Sequence of chain 1.B:
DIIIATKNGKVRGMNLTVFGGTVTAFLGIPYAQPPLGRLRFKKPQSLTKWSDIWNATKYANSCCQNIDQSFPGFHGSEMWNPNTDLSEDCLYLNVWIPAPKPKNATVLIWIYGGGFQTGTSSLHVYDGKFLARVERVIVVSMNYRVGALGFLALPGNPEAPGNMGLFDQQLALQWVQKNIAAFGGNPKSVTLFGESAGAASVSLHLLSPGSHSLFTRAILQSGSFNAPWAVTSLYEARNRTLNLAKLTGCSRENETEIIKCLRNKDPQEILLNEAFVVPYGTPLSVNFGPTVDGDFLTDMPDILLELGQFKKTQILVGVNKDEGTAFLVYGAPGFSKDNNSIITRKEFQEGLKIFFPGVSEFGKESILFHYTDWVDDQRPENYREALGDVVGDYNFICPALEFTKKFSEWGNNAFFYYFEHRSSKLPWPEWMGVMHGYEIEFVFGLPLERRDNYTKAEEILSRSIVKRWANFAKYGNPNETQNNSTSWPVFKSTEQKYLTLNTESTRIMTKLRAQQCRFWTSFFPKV

The protein below binds the small molecule below.
Small molecule (SMILES): CC(=O)N[C@H]1[C@H](O[C@H]2[C@H](O)[C@@H](NC(C)=O)CO[C@@H]2CO[C@@H]2O[C@@H](C)[C@@H](O)[C@@H](O)[C@@H]2O)O[C@H](CO)[C@@H](O)[C@@H]1O

Binding-site contacts:
Ligand atom C1 contacts residue SER338 of chain 1.B at 4.3 Å.
Ligand atom O5 contacts residue ASN341 of chain 1.B at 2.3 Å (h-bond).
Ligand atom C7 contacts residue ASN341 of chain 1.B at 3.0 Å.
Ligand atom C1 contacts residue GLY336 of chain 1.B at 4.2 Å.
Ligand atom C5 contacts residue GLY336 of chain 1.B at 4.4 Å.
Ligand atom C8 contacts residue ILE344 of chain 1.B at 4.3 Å (hydrophobic).
Ligand atom C3 contacts residue GLY336 of chain 1.B at 4.2 Å.
Ligand atom O5 contacts residue GLY336 of chain 1.B at 4.3 Å.
Ligand atom C5 contacts residue SER338 of chain 1.B at 3.9 Å.
Ligand atom O6 contacts residue SER338 of chain 1.B at 4.0 Å.
Ligand atom C2 contacts residue ASN341 of chain 1.B at 2.4 Å.
Ligand atom C3 contacts residue ASN341 of chain 1.B at 3.7 Å.
Ligand atom C5 contacts residue ASN341 of chain 1.B at 3.6 Å.
Ligand atom O4 contacts residue GLY336 of chain 1.B at 4.3 Å.
Ligand atom C1 contacts residue SER338 of chain 1.B at 4.1 Å.
Ligand atom C8 contacts residue ASN341 of chain 1.B at 3.6 Å.
Ligand atom O5 contacts residue SER338 of chain 1.B at 3.7 Å.
Ligand atom N2 contacts residue ASN341 of chain 1.B at 2.9 Å (h-bond).
Ligand atom O5 contacts residue SER338 of chain 1.B at 4.3 Å.
Ligand atom C1 contacts residue ASN341 of chain 1.B at 1.4 Å.
Ligand atom C4 contacts residue ASN341 of chain 1.B at 4.1 Å.
Ligand atom C6 contacts residue SER338 of chain 1.B at 3.5 Å.
Ligand atom O7 contacts residue ASN341 of chain 1.B at 2.6 Å (h-bond).